The small molecule below binds the protein below.
Small molecule (SMILES): NC[C@H](O)c1ccc(O)cc1

Sequence of chain 1.B:
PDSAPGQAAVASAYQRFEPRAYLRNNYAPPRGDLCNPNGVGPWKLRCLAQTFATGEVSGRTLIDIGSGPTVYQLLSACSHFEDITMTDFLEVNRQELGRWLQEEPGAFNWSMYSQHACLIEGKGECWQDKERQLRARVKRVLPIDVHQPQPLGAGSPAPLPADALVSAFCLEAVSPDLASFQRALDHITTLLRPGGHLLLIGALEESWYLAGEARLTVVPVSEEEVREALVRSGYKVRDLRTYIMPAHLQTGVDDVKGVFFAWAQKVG

Binding-site contacts:
Ligand atom C4 contacts residue ASN39 of chain 1.B at 3.9 Å.
Ligand atom C4 contacts residue LYS57 of chain 1.B at 4.3 Å.
Ligand atom O7 contacts residue ASP267 of chain 1.B at 3.5 Å (salt-bridge).
Ligand atom C7 contacts residue GLU219 of chain 1.B at 3.5 Å.
Ligand atom C1 contacts residue ASN39 of chain 1.B at 3.9 Å.
Ligand atom C2 contacts residue ASP267 of chain 1.B at 3.7 Å.
Ligand atom C1 contacts residue PHE182 of chain 1.B at 3.8 Å (hydrophobic).
Ligand atom C2 contacts residue VAL269 of chain 1.B at 4.3 Å (hydrophobic).
Ligand atom N8 contacts residue GLU219 of chain 1.B at 3.7 Å.
Ligand atom C4 contacts residue PHE182 of chain 1.B at 4.0 Å (hydrophobic).
Ligand atom O7 contacts residue TYR222 of chain 1.B at 3.4 Å.
Ligand atom C4 contacts residue ARG44 of chain 1.B at 3.9 Å.
Ligand atom O7 contacts residue ASN39 of chain 1.B at 4.2 Å.
Ligand atom O4 contacts residue VAL53 of chain 1.B at 3.7 Å.
Ligand atom C6 contacts residue TYR35 of chain 1.B at 3.8 Å (hydrophobic).
Ligand atom C5 contacts residue PHE182 of chain 1.B at 3.6 Å (hydrophobic).
Ligand atom N8 contacts residue TYR222 of chain 1.B at 3.5 Å.
Ligand atom C6 contacts residue PHE182 of chain 1.B at 3.7 Å (hydrophobic).
Ligand atom C3 contacts residue ARG44 of chain 1.B at 3.4 Å.
Ligand atom C2 contacts residue ASN39 of chain 1.B at 4.1 Å.
Ligand atom C7 contacts residue PHE182 of chain 1.B at 3.9 Å (hydrophobic).
Ligand atom O4 contacts residue ARG44 of chain 1.B at 4.2 Å.
Ligand atom C1 contacts residue ASP267 of chain 1.B at 4.3 Å.
Ligand atom C3 contacts residue ASN39 of chain 1.B at 4.1 Å.
Ligand atom C6 contacts residue ASN39 of chain 1.B at 3.7 Å.
Ligand atom C5 contacts residue TYR40 of chain 1.B at 4.0 Å (hydrophobic).
Ligand atom C2 contacts residue GLU219 of chain 1.B at 4.1 Å.
Ligand atom C8 contacts residue PHE182 of chain 1.B at 3.6 Å (hydrophobic).
Ligand atom C2 contacts residue PHE182 of chain 1.B at 4.1 Å (hydrophobic).
Ligand atom C8 contacts residue TYR35 of chain 1.B at 3.6 Å (hydrophobic).
Ligand atom C3 contacts residue MET258 of chain 1.B at 3.7 Å (hydrophobic).
Ligand atom N8 contacts residue ALA186 of chain 1.B at 4.2 Å.
Ligand atom O4 contacts residue MET258 of chain 1.B at 4.2 Å.
Ligand atom O7 contacts residue GLU219 of chain 1.B at 2.9 Å (salt-bridge).
Ligand atom N8 contacts residue PHE182 of chain 1.B at 4.0 Å.
Ligand atom C2 contacts residue ARG44 of chain 1.B at 3.8 Å.
Ligand atom C5 contacts residue ASN39 of chain 1.B at 3.7 Å.
Ligand atom O4 contacts residue LYS57 of chain 1.B at 3.8 Å.
Ligand atom C3 contacts residue ASP267 of chain 1.B at 4.2 Å.
Ligand atom C5 contacts residue LYS57 of chain 1.B at 4.0 Å.